Binding-site contacts:
Ligand atom C6 contacts residue G2 of chain 1.K at 3.4 Å.
Ligand atom N4 contacts residue G2 of chain 1.K at 2.7 Å (h-bond).
Ligand atom N1 contacts residue DG4 of chain 1.K at 3.7 Å.
Ligand atom O6 contacts residue LYS295 of chain 1.D at 3.1 Å.
Ligand atom N1 contacts residue C1 of chain 1.K at 2.9 Å (h-bond).
Ligand atom O3' contacts residue ASP149 of chain 1.D at 3.3 Å (salt-bridge).
Ligand atom N1 contacts residue G2 of chain 1.K at 3.8 Å.
Ligand atom N2 contacts residue SER152 of chain 1.D at 3.0 Å (h-bond).
Ligand atom N3 contacts residue DA5 of chain 1.K at 3.1 Å (h-bond).
Ligand atom N3 contacts residue G2 of chain 1.K at 2.9 Å (h-bond).
Ligand atom N1 contacts residue LEU291 of chain 1.D at 3.7 Å.
Ligand atom C4 contacts residue G2 of chain 1.K at 3.5 Å.
Ligand atom C2 contacts residue DG3 of chain 1.K at 3.5 Å.
Ligand atom C2 contacts residue DA5 of chain 1.K at 3.4 Å.
Ligand atom C6 contacts residue C1 of chain 1.K at 3.6 Å.
Ligand atom C4' contacts residue ASP149 of chain 1.D at 3.7 Å.
Ligand atom O2 contacts residue G2 of chain 1.K at 3.0 Å (h-bond).
Ligand atom C4 contacts residue G2 of chain 1.K at 3.7 Å.
Ligand atom O2 contacts residue DG4 of chain 1.K at 2.8 Å (h-bond).
Ligand atom C2 contacts residue G2 of chain 1.K at 3.6 Å.
Ligand atom C2 contacts residue C1 of chain 1.K at 3.8 Å.
Ligand atom N4 contacts residue DG4 of chain 1.K at 3.3 Å (h-bond).
Ligand atom C4 contacts residue DG3 of chain 1.K at 3.7 Å.
Ligand atom O2 contacts residue DG3 of chain 1.K at 2.9 Å (h-bond).
Ligand atom C2 contacts residue DG4 of chain 1.K at 3.3 Å.
Ligand atom N2 contacts residue ASN156 of chain 1.D at 3.4 Å (h-bond).
Ligand atom O6 contacts residue G2 of chain 1.K at 3.3 Å.
Ligand atom N2 contacts residue LEU291 of chain 1.D at 3.5 Å.
Ligand atom O2 contacts residue DA5 of chain 1.K at 2.8 Å.
Ligand atom C2 contacts residue SER152 of chain 1.D at 3.1 Å.
Ligand atom N3 contacts residue SER152 of chain 1.D at 2.6 Å (h-bond).
Ligand atom O6 contacts residue C1 of chain 1.K at 2.8 Å (h-bond).
Ligand atom N3 contacts residue DG3 of chain 1.K at 3.1 Å (h-bond).
Ligand atom N4 contacts residue DG3 of chain 1.K at 3.1 Å (h-bond).
Ligand atom N3 contacts residue DG4 of chain 1.K at 3.1 Å (h-bond).
Ligand atom C2 contacts residue LEU291 of chain 1.D at 3.6 Å (hydrophobic).
Ligand atom C4 contacts residue SER152 of chain 1.D at 3.4 Å.
Ligand atom C5 contacts residue G2 of chain 1.K at 3.6 Å.
Ligand atom N2 contacts residue C1 of chain 1.K at 3.0 Å (h-bond).
Ligand atom C4 contacts residue DG4 of chain 1.K at 3.4 Å.

Sequence of chain 1.D:
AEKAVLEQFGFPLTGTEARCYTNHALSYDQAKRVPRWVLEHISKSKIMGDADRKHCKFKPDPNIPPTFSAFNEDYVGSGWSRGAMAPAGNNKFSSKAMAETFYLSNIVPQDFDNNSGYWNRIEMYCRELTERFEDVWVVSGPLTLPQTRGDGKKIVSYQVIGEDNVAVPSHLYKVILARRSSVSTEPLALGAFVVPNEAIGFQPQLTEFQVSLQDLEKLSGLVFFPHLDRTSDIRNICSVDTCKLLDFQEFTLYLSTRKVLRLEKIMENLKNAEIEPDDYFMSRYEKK

This small molecule binds to this protein.
Small molecule (SMILES): Nc1ccn([C@H]2C[C@H](O[P](=O)(O)OC[C@H]3O[C@@H](n4ccc(N)nc4=O)C[C@@H]3O[P](=O)(O)OC[C@H]3O[C@@H](n4ccc(N)nc4=O)C[C@@H]3O[P](=O)(O)OC[C@H]3O[C@@H](n4cnc5c(=O)[nH]c(N)nc54)C[C@@H]3O)[C@@H](COP(=O)=O)O2)c(=O)n1